Binding-site contacts:
Ligand atom O contacts residue ARG20 of chain 2.B at 3.5 Å.
Ligand atom CZ2 contacts residue ILE49 of chain 2.C at 3.9 Å (hydrophobic).
Ligand atom O contacts residue THR43 of chain 2.C at 3.6 Å (h-bond).
Ligand atom OXT contacts residue THR46 of chain 2.C at 2.8 Å (h-bond).
Ligand atom CA contacts residue GLY21 of chain 2.B at 3.5 Å.
Ligand atom CE3 contacts residue HIS28 of chain 2.C at 4.0 Å.
Ligand atom N contacts residue GLY21 of chain 2.B at 2.8 Å (h-bond).
Ligand atom CD1 contacts residue GLN41 of chain 2.C at 3.5 Å.
Ligand atom C contacts residue THR46 of chain 2.C at 3.9 Å.
Ligand atom CE2 contacts residue GLN41 of chain 2.C at 3.9 Å.
Ligand atom CB contacts residue THR19 of chain 2.B at 3.7 Å.
Ligand atom CE2 contacts residue ALA40 of chain 2.C at 4.0 Å (hydrophobic).
Ligand atom C contacts residue THR43 of chain 2.C at 3.5 Å.
Ligand atom CZ2 contacts residue ALA40 of chain 2.C at 3.9 Å (hydrophobic).
Ligand atom OXT contacts residue HIS45 of chain 2.C at 3.7 Å.
Ligand atom CD1 contacts residue SER47 of chain 2.B at 3.4 Å.
Ligand atom CZ3 contacts residue GLY17 of chain 2.C at 3.6 Å.
Ligand atom CA contacts residue THR24 of chain 2.B at 3.2 Å.
Ligand atom NE1 contacts residue GLN41 of chain 2.C at 2.8 Å (h-bond).
Ligand atom CZ2 contacts residue THR46 of chain 2.C at 4.0 Å.
Ligand atom OXT contacts residue GLY21 of chain 2.B at 4.0 Å.
Ligand atom CA contacts residue SER47 of chain 2.B at 3.9 Å.
Ligand atom CD1 contacts residue THR43 of chain 2.C at 3.8 Å.
Ligand atom N contacts residue THR19 of chain 2.B at 2.7 Å (h-bond).
Ligand atom CB contacts residue THR24 of chain 2.B at 3.5 Å.
Ligand atom N contacts residue THR24 of chain 2.B at 2.7 Å (h-bond).
Ligand atom C contacts residue SER47 of chain 2.B at 3.6 Å.
Ligand atom C contacts residue GLY21 of chain 2.B at 3.4 Å.
Ligand atom CG contacts residue SER47 of chain 2.B at 3.8 Å.
Ligand atom NE1 contacts residue ALA40 of chain 2.C at 3.9 Å.
Ligand atom CA contacts residue THR19 of chain 2.B at 3.7 Å.
Ligand atom O contacts residue SER47 of chain 2.B at 3.0 Å (h-bond).
Ligand atom CZ3 contacts residue HIS28 of chain 2.C at 4.0 Å.
Ligand atom O contacts residue GLY21 of chain 2.B at 3.0 Å (h-bond).
Ligand atom CB contacts residue SER47 of chain 2.B at 3.3 Å.
Ligand atom CE3 contacts residue HIS27 of chain 2.C at 3.9 Å.
Ligand atom N contacts residue ARG20 of chain 2.B at 4.0 Å.
Ligand atom CH2 contacts residue GLY17 of chain 2.C at 3.4 Å.
Ligand atom OXT contacts residue THR43 of chain 2.C at 2.5 Å (h-bond).
Ligand atom N contacts residue ASP23 of chain 2.B at 3.2 Å (salt-bridge).

Sequence of chain 2.C:
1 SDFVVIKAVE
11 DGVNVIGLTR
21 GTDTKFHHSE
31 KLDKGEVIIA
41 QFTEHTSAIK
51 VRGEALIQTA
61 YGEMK

Sequence of chain 2.B:
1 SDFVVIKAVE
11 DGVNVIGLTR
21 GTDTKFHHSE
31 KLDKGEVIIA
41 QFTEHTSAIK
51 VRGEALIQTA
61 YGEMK

A small-molecule ligand and the protein it binds are described below.
Small molecule (SMILES): N[C@@H](Cc1c[nH]c2ccccc12)C(=O)O